Binding-site contacts:
Ligand atom O5 contacts residue ASN105 of chain 1.J at 2.5 Å (h-bond).
Ligand atom C3 contacts residue ASN105 of chain 1.J at 3.9 Å.
Ligand atom C2 contacts residue ASN105 of chain 1.J at 2.5 Å.
Ligand atom C5 contacts residue ASN105 of chain 1.J at 3.8 Å.
Ligand atom C1 contacts residue ASN105 of chain 1.J at 1.5 Å.
Ligand atom C4 contacts residue ASN105 of chain 1.J at 4.3 Å.
Ligand atom N2 contacts residue ASN105 of chain 1.J at 3.0 Å (h-bond).
Ligand atom O7 contacts residue THR107 of chain 1.J at 4.0 Å.
Ligand atom N2 contacts residue GLN27 of chain 1.L at 4.4 Å.
Ligand atom O5 contacts residue SER28 of chain 1.L at 4.0 Å.
Ligand atom C7 contacts residue ASN105 of chain 1.J at 4.0 Å.
Ligand atom C6 contacts residue SER101 of chain 1.J at 4.4 Å.
Ligand atom O7 contacts residue ASN105 of chain 1.J at 3.7 Å.
Ligand atom C1 contacts residue SER28 of chain 1.L at 4.2 Å.
Ligand atom O6 contacts residue SER101 of chain 1.J at 3.6 Å.

The small molecule below binds the protein below.
Small molecule (SMILES): CC(=O)N[C@@H]1[C@@H](O)[C@H](O)[C@@H](CO)O[C@H]1O

Sequence of chain 1.J:
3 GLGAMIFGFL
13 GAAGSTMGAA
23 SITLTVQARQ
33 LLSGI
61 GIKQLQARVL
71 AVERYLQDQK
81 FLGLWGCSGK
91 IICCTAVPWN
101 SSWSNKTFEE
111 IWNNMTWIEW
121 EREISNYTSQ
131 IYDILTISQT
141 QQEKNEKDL

Sequence of chain 1.L:
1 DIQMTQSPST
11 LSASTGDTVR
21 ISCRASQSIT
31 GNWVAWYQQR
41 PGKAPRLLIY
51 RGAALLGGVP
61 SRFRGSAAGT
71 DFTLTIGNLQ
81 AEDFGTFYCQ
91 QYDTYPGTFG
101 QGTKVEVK